Sequence of chain 2.B:
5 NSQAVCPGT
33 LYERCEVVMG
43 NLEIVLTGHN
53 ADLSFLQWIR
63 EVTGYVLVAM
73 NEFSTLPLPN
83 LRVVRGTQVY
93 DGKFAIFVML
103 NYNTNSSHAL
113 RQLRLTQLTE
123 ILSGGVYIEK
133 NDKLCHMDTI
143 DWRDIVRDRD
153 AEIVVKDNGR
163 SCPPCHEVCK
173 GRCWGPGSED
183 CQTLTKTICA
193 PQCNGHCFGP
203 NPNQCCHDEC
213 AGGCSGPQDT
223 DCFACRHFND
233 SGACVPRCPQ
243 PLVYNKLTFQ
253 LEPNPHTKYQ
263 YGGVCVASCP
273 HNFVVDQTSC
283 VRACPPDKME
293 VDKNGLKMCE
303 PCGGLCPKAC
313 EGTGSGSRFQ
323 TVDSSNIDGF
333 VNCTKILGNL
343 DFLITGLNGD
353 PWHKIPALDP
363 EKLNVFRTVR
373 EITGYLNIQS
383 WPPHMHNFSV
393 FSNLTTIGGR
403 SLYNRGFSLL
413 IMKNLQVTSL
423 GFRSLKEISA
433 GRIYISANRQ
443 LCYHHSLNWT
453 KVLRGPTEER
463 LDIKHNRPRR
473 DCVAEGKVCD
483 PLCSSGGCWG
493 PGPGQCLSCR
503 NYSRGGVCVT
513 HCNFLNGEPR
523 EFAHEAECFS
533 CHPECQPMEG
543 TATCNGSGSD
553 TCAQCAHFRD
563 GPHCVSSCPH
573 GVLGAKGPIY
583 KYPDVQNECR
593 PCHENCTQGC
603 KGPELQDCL

Binding-site contacts:
Ligand atom O6 contacts residue HIS386 of chain 2.B at 3.2 Å (h-bond).
Ligand atom C7 contacts residue PRO493 of chain 2.B at 4.0 Å (hydrophobic).
Ligand atom C1 contacts residue ASN389 of chain 2.B at 1.4 Å.
Ligand atom C3 contacts residue ASN389 of chain 2.B at 3.8 Å.
Ligand atom O5 contacts residue ASN389 of chain 2.B at 2.4 Å (h-bond).
Ligand atom N2 contacts residue ASN389 of chain 2.B at 2.9 Å (h-bond).
Ligand atom C4 contacts residue ASN389 of chain 2.B at 4.2 Å.
Ligand atom C8 contacts residue PRO493 of chain 2.B at 3.9 Å (hydrophobic).
Ligand atom C5 contacts residue ASN389 of chain 2.B at 3.6 Å.
Ligand atom O6 contacts residue HIS388 of chain 2.B at 2.6 Å (h-bond).
Ligand atom C8 contacts residue ASN389 of chain 2.B at 4.3 Å.
Ligand atom O5 contacts residue HIS388 of chain 2.B at 3.8 Å.
Ligand atom O6 contacts residue ASN389 of chain 2.B at 4.5 Å.
Ligand atom C6 contacts residue HIS386 of chain 2.B at 4.2 Å.
Ligand atom O6 contacts residue MET387 of chain 2.B at 3.3 Å.
Ligand atom C6 contacts residue HIS388 of chain 2.B at 4.0 Å.
Ligand atom C7 contacts residue ASN389 of chain 2.B at 3.8 Å.
Ligand atom O4 contacts residue HIS388 of chain 2.B at 4.4 Å.
Ligand atom C2 contacts residue ASN389 of chain 2.B at 2.5 Å.
Ligand atom O7 contacts residue PRO493 of chain 2.B at 3.3 Å.

This protein binds this small molecule.
Small molecule (SMILES): CC(=O)N[C@H]1[C@H](O[C@H]2[C@H](O)[C@@H](NC(C)=O)CO[C@@H]2CO)O[C@H](CO)[C@@H](O)[C@@H]1O